Binding-site contacts:
Ligand atom N1 contacts residue NAG1 of chain 1.F at 1.3 Å.
Ligand atom C1 contacts residue NAG1 of chain 1.F at 2.6 Å.
Ligand atom N2 contacts residue NAG1 of chain 1.F at 2.2 Å.
Ligand atom C2 contacts residue NAG1 of chain 1.F at 3.6 Å.
Ligand atom N3 contacts residue NAG1 of chain 1.F at 3.4 Å.

A small-molecule ligand and the protein it binds are described below.
Small molecule (SMILES): COC(=O)c1cn[nH]n1